Binding-site contacts:
Ligand atom F20 contacts residue PHE184 of chain 1.A at 3.5 Å.
Ligand atom C2 contacts residue ILE237 of chain 1.A at 3.9 Å (hydrophobic).
Ligand atom C14 contacts residue LEU220 of chain 1.A at 4.0 Å (hydrophobic).
Ligand atom C25 contacts residue LEU220 of chain 1.A at 3.5 Å (hydrophobic).
Ligand atom C11 contacts residue PHE274 of chain 1.A at 3.8 Å (hydrophobic).
Ligand atom C8 contacts residue TYR238 of chain 1.A at 3.7 Å (hydrophobic).
Ligand atom C22 contacts residue PHE241 of chain 1.A at 4.0 Å (hydrophobic).
Ligand atom N5 contacts residue PHE274 of chain 1.A at 3.3 Å.
Ligand atom C9 contacts residue PHE241 of chain 1.A at 3.9 Å (hydrophobic).
Ligand atom C11 contacts residue VAL223 of chain 1.A at 3.9 Å (hydrophobic).
Ligand atom C14 contacts residue ILE237 of chain 1.A at 3.8 Å (hydrophobic).
Ligand atom C11 contacts residue ILE237 of chain 1.A at 3.6 Å (hydrophobic).
Ligand atom C23 contacts residue LEU180 of chain 1.A at 4.0 Å (hydrophobic).
Ligand atom C13 contacts residue MET258 of chain 1.A at 3.5 Å (hydrophobic).
Ligand atom C9 contacts residue MET258 of chain 1.A at 3.9 Å (hydrophobic).
Ligand atom F20 contacts residue VAL278 of chain 1.A at 4.0 Å.
Ligand atom N4 contacts residue LEU220 of chain 1.A at 3.8 Å.
Ligand atom C13 contacts residue PHE274 of chain 1.A at 3.5 Å (hydrophobic).
Ligand atom C7 contacts residue PHE274 of chain 1.A at 4.0 Å (hydrophobic).
Ligand atom N6 contacts residue LEU220 of chain 1.A at 3.5 Å.
Ligand atom C12 contacts residue PHE274 of chain 1.A at 3.5 Å (hydrophobic).
Ligand atom C7 contacts residue GLN271 of chain 1.A at 3.5 Å.
Ligand atom C8 contacts residue PHE241 of chain 1.A at 4.0 Å (hydrophobic).
Ligand atom N6 contacts residue TYR69 of chain 1.A at 3.7 Å.
Ligand atom N3 contacts residue PHE274 of chain 1.A at 3.2 Å.
Ligand atom O18 contacts residue GLN271 of chain 1.A at 2.9 Å (h-bond).
Ligand atom F20 contacts residue LEU180 of chain 1.A at 3.9 Å.
Ligand atom C2 contacts residue PHE274 of chain 1.A at 3.7 Å (hydrophobic).
Ligand atom C27 contacts residue PHE241 of chain 1.A at 4.0 Å (hydrophobic).
Ligand atom C17 contacts residue MET258 of chain 1.A at 3.6 Å (hydrophobic).
Ligand atom O16 contacts residue MET258 of chain 1.A at 3.4 Å.
Ligand atom C27 contacts residue HIS70 of chain 1.A at 3.8 Å.
Ligand atom C8 contacts residue GLN271 of chain 1.A at 3.3 Å.
Ligand atom C9 contacts residue PHE274 of chain 1.A at 3.5 Å (hydrophobic).
Ligand atom C26 contacts residue PHE241 of chain 1.A at 4.0 Å (hydrophobic).
Ligand atom N5 contacts residue PHE241 of chain 1.A at 3.8 Å.
Ligand atom O18 contacts residue ILE237 of chain 1.A at 4.0 Å.
Ligand atom C1 contacts residue PHE274 of chain 1.A at 3.5 Å (hydrophobic).
Ligand atom C8 contacts residue PHE274 of chain 1.A at 3.8 Å (hydrophobic).
Ligand atom C26 contacts residue ILE237 of chain 1.A at 3.8 Å (hydrophobic).

This protein binds this small molecule.
Small molecule (SMILES): O=c1ccn(-c2cccc(OC(F)(F)F)c2)nc1-c1ccnn1-c1ccccc1

Sequence of chain 1.A:
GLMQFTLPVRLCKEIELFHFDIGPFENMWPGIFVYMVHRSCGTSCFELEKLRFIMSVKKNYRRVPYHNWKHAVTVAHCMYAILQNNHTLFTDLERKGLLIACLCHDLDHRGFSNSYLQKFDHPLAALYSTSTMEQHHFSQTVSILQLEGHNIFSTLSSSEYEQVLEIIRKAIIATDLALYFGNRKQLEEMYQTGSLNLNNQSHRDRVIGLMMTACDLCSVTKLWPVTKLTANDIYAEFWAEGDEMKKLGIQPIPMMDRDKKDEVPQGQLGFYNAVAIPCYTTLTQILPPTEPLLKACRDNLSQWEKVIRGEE